Sequence of chain 1.B:
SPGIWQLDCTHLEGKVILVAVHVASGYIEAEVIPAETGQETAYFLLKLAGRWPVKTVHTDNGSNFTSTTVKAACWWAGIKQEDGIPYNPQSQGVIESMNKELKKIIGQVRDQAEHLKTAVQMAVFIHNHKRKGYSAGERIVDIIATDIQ

Sequence of chain 1.A:
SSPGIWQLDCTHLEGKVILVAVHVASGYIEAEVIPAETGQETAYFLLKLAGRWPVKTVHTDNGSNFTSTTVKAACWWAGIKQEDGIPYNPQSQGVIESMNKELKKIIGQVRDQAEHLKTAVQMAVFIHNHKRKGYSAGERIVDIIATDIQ

Binding-site contacts:
Ligand atom CD1 contacts residue THR96 of chain 1.B at 3.6 Å.
Ligand atom CD1 contacts residue ALA99 of chain 1.B at 3.9 Å (hydrophobic).
Ligand atom CB contacts residue GLU141 of chain 1.A at 3.7 Å.
Ligand atom OD1 contacts residue ALA140 of chain 1.A at 4.0 Å.
Ligand atom OD2 contacts residue ALA140 of chain 1.A at 3.5 Å.
Ligand atom CG1 contacts residue GLN139 of chain 1.A at 3.7 Å.
Ligand atom CD contacts residue ALA140 of chain 1.A at 4.0 Å (hydrophobic).
Ligand atom CA contacts residue GLN139 of chain 1.A at 3.8 Å.
Ligand atom CD1 contacts residue TRP103 of chain 1.B at 3.9 Å (hydrophobic).
Ligand atom CD1 contacts residue THR95 of chain 1.B at 3.5 Å.
Ligand atom N contacts residue GLN139 of chain 1.A at 2.9 Å (h-bond).
Ligand atom CD contacts residue GLN139 of chain 1.A at 4.0 Å.
Ligand atom ND2 contacts residue GLU141 of chain 1.A at 2.8 Å (salt-bridge).
Ligand atom CG contacts residue GLU141 of chain 1.A at 3.3 Å.
Ligand atom NZ contacts residue ASP138 of chain 1.A at 2.8 Å (salt-bridge).
Ligand atom OD1 contacts residue GLU141 of chain 1.A at 3.3 Å (salt-bridge).
Ligand atom O contacts residue THR96 of chain 1.B at 3.8 Å.
Ligand atom C contacts residue GLN139 of chain 1.A at 3.7 Å.
Ligand atom OD1 contacts residue THR145 of chain 1.A at 3.1 Å (h-bond).
Ligand atom CG contacts residue GLU141 of chain 1.A at 3.7 Å.
Ligand atom OD1 contacts residue GLN66 of chain 1.B at 4.0 Å.
Ligand atom CD contacts residue ASP138 of chain 1.A at 3.3 Å.
Ligand atom C contacts residue GLN66 of chain 1.B at 4.0 Å.
Ligand atom CB contacts residue GLN139 of chain 1.A at 3.7 Å.
Ligand atom OD1 contacts residue HIS142 of chain 1.A at 2.9 Å (h-bond).
Ligand atom CD1 contacts residue TRP102 of chain 1.B at 4.0 Å (hydrophobic).
Ligand atom CG contacts residue GLU141 of chain 1.A at 3.3 Å.
Ligand atom CB contacts residue THR145 of chain 1.A at 3.6 Å.
Ligand atom CB contacts residue GLN139 of chain 1.A at 3.5 Å.
Ligand atom CE contacts residue ASP138 of chain 1.A at 3.6 Å.
Ligand atom CA contacts residue GLN66 of chain 1.B at 3.8 Å.
Ligand atom O contacts residue GLN66 of chain 1.B at 3.1 Å (h-bond).
Ligand atom CG contacts residue HIS142 of chain 1.A at 3.9 Å.
Ligand atom CG2 contacts residue MET149 of chain 1.A at 3.8 Å (hydrophobic).
Ligand atom CB contacts residue MET149 of chain 1.A at 3.8 Å (hydrophobic).
Ligand atom OD2 contacts residue GLU141 of chain 1.A at 2.6 Å (salt-bridge).
Ligand atom CA contacts residue GLN139 of chain 1.A at 3.6 Å.
Ligand atom CG contacts residue THR145 of chain 1.A at 3.7 Å.
Ligand atom CG1 contacts residue MET149 of chain 1.A at 3.9 Å (hydrophobic).
Ligand atom CB contacts residue GLU141 of chain 1.A at 3.0 Å.

This protein binds this small molecule.
Small molecule (SMILES): CC[C@H](C)[C@@H]1NC(=O)[C@H](CCCCN)NC(=O)[C@H](CC(C)C)NC(=O)[C@H](CO)NC(=O)[C@H](CC(=O)O)NC(=O)[C@H](CC(C)C)NC(=O)[C@H](CC(N)=O)NC(=O)[C@H](CC(=O)O)NC1=O